Binding-site contacts:
Ligand atom C34 contacts residue TYR204 of chain 1.J at 3.7 Å (hydrophobic).
Ligand atom O13 contacts residue TYR102 of chain 1.J at 3.5 Å.
Ligand atom O19 contacts residue TYR204 of chain 1.J at 3.7 Å.
Ligand atom N23 contacts residue TRP156 of chain 1.J at 3.4 Å (h-bond).
Ligand atom O19 contacts residue TRP156 of chain 1.J at 3.2 Å (h-bond).
Ligand atom C23 contacts residue TRP156 of chain 1.J at 3.7 Å (hydrophobic).
Ligand atom C39 contacts residue TYR197 of chain 1.J at 3.6 Å (hydrophobic).
Ligand atom O14 contacts residue TYR102 of chain 1.J at 3.3 Å.
Ligand atom C25 contacts residue TRP156 of chain 1.J at 3.1 Å (hydrophobic).
Ligand atom C24 contacts residue TRP156 of chain 1.J at 3.4 Å (hydrophobic).
Ligand atom C4 contacts residue GLN195 of chain 1.J at 3.4 Å.
Ligand atom C21 contacts residue SER155 of chain 1.J at 3.7 Å.
Ligand atom C3 contacts residue ASP206 of chain 1.J at 3.4 Å.
Ligand atom C24 contacts residue LEU127 of chain 1.I at 3.6 Å (hydrophobic).
Ligand atom O13 contacts residue TRP64 of chain 1.I at 3.4 Å.
Ligand atom C8 contacts residue SER176 of chain 1.I at 3.7 Å.
Ligand atom C19 contacts residue TYR204 of chain 1.J at 3.2 Å (hydrophobic).
Ligand atom C21 contacts residue TYR102 of chain 1.J at 3.5 Å (hydrophobic).
Ligand atom O27 contacts residue LEU127 of chain 1.I at 3.1 Å.
Ligand atom C3 contacts residue GLN195 of chain 1.J at 3.5 Å.
Ligand atom O8 contacts residue SER176 of chain 1.I at 2.9 Å (h-bond).
Ligand atom O27 contacts residue TRP64 of chain 1.I at 3.7 Å.
Ligand atom C29 contacts residue TRP64 of chain 1.I at 3.1 Å (hydrophobic).
Ligand atom C22 contacts residue TYR204 of chain 1.J at 3.5 Å (hydrophobic).
Ligand atom C22 contacts residue TRP156 of chain 1.J at 3.2 Å (hydrophobic).
Ligand atom C3 contacts residue TYR197 of chain 1.J at 3.7 Å (hydrophobic).
Ligand atom C4 contacts residue ASP206 of chain 1.J at 3.7 Å.
Ligand atom C39 contacts residue CYS199 of chain 1.J at 3.6 Å (hydrophobic).
Ligand atom C9 contacts residue SER176 of chain 1.I at 3.4 Å.
Ligand atom C33 contacts residue TYR204 of chain 1.J at 3.1 Å (hydrophobic).
Ligand atom O11 contacts residue LYS152 of chain 1.J at 3.6 Å.
Ligand atom C5 contacts residue LYS152 of chain 1.J at 3.1 Å.
Ligand atom C1 contacts residue TYR102 of chain 1.J at 3.3 Å (hydrophobic).
Ligand atom O11 contacts residue TYR102 of chain 1.J at 3.2 Å.
Ligand atom C2 contacts residue TYR102 of chain 1.J at 3.5 Å (hydrophobic).
Ligand atom C12 contacts residue TYR102 of chain 1.J at 3.1 Å (hydrophobic).
Ligand atom C13 contacts residue TYR102 of chain 1.J at 3.1 Å (hydrophobic).
Ligand atom O28 contacts residue TRP64 of chain 1.I at 3.5 Å.
Ligand atom C4 contacts residue LYS152 of chain 1.J at 3.2 Å.
Ligand atom C20 contacts residue TYR204 of chain 1.J at 3.4 Å (hydrophobic).

Sequence of chain 1.I:
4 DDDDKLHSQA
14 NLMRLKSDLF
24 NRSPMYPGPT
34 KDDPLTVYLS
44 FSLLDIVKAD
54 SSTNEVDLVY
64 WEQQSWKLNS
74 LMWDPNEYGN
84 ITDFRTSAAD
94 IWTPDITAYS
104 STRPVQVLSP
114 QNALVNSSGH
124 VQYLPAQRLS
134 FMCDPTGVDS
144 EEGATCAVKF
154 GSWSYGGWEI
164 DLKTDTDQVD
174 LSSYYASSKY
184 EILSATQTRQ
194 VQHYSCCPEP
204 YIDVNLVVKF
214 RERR

Sequence of chain 1.J:
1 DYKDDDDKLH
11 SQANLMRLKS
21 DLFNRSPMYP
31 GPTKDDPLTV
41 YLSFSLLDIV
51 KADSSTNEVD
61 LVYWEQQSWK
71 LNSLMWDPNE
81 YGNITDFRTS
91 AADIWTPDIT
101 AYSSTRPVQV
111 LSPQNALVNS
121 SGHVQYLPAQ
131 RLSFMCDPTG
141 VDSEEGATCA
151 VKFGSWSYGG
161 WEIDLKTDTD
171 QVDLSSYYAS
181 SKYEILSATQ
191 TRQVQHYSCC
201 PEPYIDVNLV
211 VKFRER

The protein below binds the small molecule below.
Small molecule (SMILES): CCN1C[C@]2(COC(=O)c3ccccc3N3C(=O)C[C@H](C)C3=O)CC[C@H](OC)[C@@]34[C@@H]5C[C@H]6[C@H](OC)[C@@H]5[C@](O)(C[C@@H]6OC)[C@@](O)([C@@H](OC)[C@H]23)[C@@H]14